Sequence of chain 1.D:
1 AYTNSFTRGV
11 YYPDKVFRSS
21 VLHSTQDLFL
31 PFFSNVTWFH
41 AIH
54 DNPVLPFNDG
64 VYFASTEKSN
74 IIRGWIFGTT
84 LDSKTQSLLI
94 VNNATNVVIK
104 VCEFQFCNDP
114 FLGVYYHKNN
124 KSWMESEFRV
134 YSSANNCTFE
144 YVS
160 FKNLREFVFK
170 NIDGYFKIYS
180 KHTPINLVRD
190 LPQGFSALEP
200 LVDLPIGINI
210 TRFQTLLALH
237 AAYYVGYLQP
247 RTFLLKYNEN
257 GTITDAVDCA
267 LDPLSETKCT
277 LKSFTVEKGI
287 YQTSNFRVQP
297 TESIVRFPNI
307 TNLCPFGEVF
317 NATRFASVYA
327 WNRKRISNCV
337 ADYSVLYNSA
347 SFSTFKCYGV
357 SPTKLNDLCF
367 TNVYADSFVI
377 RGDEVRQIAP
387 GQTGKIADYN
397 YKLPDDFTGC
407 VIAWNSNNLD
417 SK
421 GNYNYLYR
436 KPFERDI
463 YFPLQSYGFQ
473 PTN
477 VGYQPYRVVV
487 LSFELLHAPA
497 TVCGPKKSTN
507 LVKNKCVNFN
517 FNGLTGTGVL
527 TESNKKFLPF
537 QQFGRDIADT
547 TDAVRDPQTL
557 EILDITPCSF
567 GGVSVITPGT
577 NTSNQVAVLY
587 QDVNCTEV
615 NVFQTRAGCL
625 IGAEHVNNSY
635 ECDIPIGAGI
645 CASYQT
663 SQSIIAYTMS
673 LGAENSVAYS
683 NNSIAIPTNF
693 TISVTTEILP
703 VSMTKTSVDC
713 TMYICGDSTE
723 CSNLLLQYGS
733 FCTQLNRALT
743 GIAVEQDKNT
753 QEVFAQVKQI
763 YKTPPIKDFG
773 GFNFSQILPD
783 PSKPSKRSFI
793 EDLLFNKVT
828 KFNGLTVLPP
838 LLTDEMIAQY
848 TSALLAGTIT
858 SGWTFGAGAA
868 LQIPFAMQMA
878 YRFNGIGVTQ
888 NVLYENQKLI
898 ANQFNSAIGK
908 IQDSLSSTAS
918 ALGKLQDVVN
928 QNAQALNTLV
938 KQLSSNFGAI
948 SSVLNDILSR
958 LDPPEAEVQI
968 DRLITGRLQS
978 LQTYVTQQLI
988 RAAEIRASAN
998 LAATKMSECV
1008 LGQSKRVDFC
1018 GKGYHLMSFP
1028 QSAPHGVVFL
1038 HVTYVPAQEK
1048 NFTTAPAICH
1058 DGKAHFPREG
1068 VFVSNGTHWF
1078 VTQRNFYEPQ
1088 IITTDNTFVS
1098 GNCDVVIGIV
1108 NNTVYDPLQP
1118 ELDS

A protein and the small-molecule ligand that binds it are described below.
Small molecule (SMILES): CC(=O)N[C@H]1[C@H](O[C@H]2[C@H](O)[C@@H](NC(C)=O)CO[C@@H]2CO)O[C@H](CO)[C@@H](O)[C@@H]1O

Binding-site contacts:
Ligand atom C2 contacts residue ASN775 of chain 1.D at 2.5 Å.
Ligand atom C1 contacts residue SER777 of chain 1.D at 3.4 Å.
Ligand atom C5 contacts residue GLN778 of chain 1.D at 3.9 Å.
Ligand atom C4 contacts residue ASN775 of chain 1.D at 4.2 Å.
Ligand atom C8 contacts residue ASN775 of chain 1.D at 4.5 Å.
Ligand atom C8 contacts residue GLN778 of chain 1.D at 4.2 Å.
Ligand atom O6 contacts residue GLN778 of chain 1.D at 3.1 Å.
Ligand atom O7 contacts residue ASN775 of chain 1.D at 2.9 Å (h-bond).
Ligand atom N2 contacts residue ASN775 of chain 1.D at 3.0 Å (h-bond).
Ligand atom O5 contacts residue ASN775 of chain 1.D at 2.3 Å (h-bond).
Ligand atom C3 contacts residue ASN775 of chain 1.D at 3.8 Å.
Ligand atom O5 contacts residue SER777 of chain 1.D at 3.2 Å (h-bond).
Ligand atom C6 contacts residue SER777 of chain 1.D at 4.1 Å.
Ligand atom C5 contacts residue SER777 of chain 1.D at 3.4 Å.
Ligand atom O5 contacts residue GLN778 of chain 1.D at 4.5 Å.
Ligand atom C6 contacts residue GLN778 of chain 1.D at 3.5 Å.
Ligand atom C5 contacts residue ASN775 of chain 1.D at 3.7 Å.
Ligand atom C1 contacts residue ASN775 of chain 1.D at 1.4 Å.
Ligand atom C7 contacts residue ASN775 of chain 1.D at 3.2 Å.
Ligand atom C8 contacts residue PHE791 of chain 1.D at 3.9 Å (hydrophobic).
Ligand atom O6 contacts residue SER777 of chain 1.D at 3.9 Å.